Binding-site contacts:
Ligand atom C5 contacts residue ASN70 of chain 1.A at 3.7 Å.
Ligand atom C3 contacts residue ASN70 of chain 1.A at 3.8 Å.
Ligand atom O5 contacts residue ASN70 of chain 1.A at 2.4 Å (h-bond).
Ligand atom C2 contacts residue ASN70 of chain 1.A at 2.5 Å.
Ligand atom C1 contacts residue ASN70 of chain 1.A at 1.4 Å.
Ligand atom C4 contacts residue ASN70 of chain 1.A at 4.2 Å.
Ligand atom N2 contacts residue ASN70 of chain 1.A at 2.9 Å (h-bond).
Ligand atom C7 contacts residue ASN70 of chain 1.A at 3.4 Å.
Ligand atom O7 contacts residue ASN70 of chain 1.A at 3.6 Å.

The protein below binds the small molecule below.
Small molecule (SMILES): CC(=O)N[C@@H]1[C@@H](O)[C@H](O)[C@@H](CO)O[C@H]1O

Sequence of chain 1.A:
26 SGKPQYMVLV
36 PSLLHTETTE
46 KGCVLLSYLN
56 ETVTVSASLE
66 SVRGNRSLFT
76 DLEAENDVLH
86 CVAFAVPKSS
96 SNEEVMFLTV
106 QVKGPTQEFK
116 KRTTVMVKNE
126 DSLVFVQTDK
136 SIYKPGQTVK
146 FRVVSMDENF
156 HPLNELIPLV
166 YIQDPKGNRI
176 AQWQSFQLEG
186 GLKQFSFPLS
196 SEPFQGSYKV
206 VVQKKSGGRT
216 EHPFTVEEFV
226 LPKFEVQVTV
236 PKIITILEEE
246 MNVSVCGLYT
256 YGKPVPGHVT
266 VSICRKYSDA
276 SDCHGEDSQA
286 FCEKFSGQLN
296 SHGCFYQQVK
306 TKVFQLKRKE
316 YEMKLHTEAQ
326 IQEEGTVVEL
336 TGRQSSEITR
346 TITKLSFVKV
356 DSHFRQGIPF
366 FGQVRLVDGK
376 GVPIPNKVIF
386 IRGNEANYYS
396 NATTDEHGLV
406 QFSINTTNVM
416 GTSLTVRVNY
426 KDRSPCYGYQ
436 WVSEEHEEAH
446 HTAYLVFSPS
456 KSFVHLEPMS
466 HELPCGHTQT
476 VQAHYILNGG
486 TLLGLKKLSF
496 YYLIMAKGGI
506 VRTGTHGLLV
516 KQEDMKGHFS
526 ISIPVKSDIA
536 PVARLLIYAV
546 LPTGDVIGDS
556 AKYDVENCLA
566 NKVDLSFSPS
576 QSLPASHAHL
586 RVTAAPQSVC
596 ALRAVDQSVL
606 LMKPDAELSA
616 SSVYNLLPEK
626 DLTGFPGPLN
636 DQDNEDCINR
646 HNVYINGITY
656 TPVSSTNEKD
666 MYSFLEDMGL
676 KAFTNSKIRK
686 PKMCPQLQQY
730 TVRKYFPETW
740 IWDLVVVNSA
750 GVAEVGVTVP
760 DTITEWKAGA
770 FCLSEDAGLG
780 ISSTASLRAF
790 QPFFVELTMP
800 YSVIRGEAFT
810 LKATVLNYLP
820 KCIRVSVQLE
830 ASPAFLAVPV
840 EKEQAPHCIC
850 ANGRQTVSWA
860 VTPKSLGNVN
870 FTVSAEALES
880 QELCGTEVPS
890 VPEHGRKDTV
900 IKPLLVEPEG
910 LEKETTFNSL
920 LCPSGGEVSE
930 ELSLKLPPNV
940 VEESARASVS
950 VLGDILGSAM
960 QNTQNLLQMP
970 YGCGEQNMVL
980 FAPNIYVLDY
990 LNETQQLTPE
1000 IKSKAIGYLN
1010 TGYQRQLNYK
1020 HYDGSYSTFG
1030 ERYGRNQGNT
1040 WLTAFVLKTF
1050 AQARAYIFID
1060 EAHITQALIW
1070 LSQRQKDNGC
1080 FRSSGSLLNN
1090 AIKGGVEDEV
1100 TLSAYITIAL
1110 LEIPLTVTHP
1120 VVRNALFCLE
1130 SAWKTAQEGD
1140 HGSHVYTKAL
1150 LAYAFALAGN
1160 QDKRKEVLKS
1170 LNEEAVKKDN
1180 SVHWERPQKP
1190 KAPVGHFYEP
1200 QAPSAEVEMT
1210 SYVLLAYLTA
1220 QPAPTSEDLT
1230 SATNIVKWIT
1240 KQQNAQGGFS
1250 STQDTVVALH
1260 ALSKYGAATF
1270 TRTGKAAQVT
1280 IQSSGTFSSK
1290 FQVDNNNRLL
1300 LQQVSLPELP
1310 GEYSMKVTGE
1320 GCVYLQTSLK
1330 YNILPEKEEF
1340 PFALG